Binding-site contacts:
Ligand atom C2 contacts residue ASN644 of chain 1.A at 2.5 Å.
Ligand atom C5 contacts residue SER646 of chain 1.A at 3.6 Å.
Ligand atom C3 contacts residue ASN644 of chain 1.A at 3.8 Å.
Ligand atom C7 contacts residue THR60 of chain 1.A at 4.5 Å.
Ligand atom C7 contacts residue ASN644 of chain 1.A at 3.2 Å.
Ligand atom O4 contacts residue ASN58 of chain 1.A at 3.8 Å.
Ligand atom C6 contacts residue SER646 of chain 1.A at 3.8 Å.
Ligand atom O7 contacts residue ASN644 of chain 1.A at 3.2 Å (h-bond).
Ligand atom C8 contacts residue ASN644 of chain 1.A at 4.3 Å.
Ligand atom C8 contacts residue THR60 of chain 1.A at 3.4 Å.
Ligand atom O3 contacts residue ALA59 of chain 1.A at 4.2 Å.
Ligand atom N2 contacts residue ASN644 of chain 1.A at 2.9 Å (h-bond).
Ligand atom O3 contacts residue ASN58 of chain 1.A at 4.0 Å.
Ligand atom C2 contacts residue ALA59 of chain 1.A at 3.8 Å (hydrophobic).
Ligand atom O3 contacts residue THR60 of chain 1.A at 4.2 Å.
Ligand atom C7 contacts residue ALA59 of chain 1.A at 3.7 Å (hydrophobic).
Ligand atom C5 contacts residue ASN644 of chain 1.A at 3.6 Å.
Ligand atom C1 contacts residue ASN644 of chain 1.A at 1.4 Å.
Ligand atom C3 contacts residue ASN58 of chain 1.A at 4.0 Å.
Ligand atom N2 contacts residue THR60 of chain 1.A at 4.2 Å.
Ligand atom O6 contacts residue SER646 of chain 1.A at 4.3 Å.
Ligand atom C5 contacts residue ALA59 of chain 1.A at 4.4 Å (hydrophobic).
Ligand atom N2 contacts residue ALA59 of chain 1.A at 2.9 Å (h-bond).
Ligand atom C1 contacts residue ALA59 of chain 1.A at 4.1 Å (hydrophobic).
Ligand atom C4 contacts residue ASN644 of chain 1.A at 4.2 Å.
Ligand atom O5 contacts residue SER646 of chain 1.A at 3.6 Å.
Ligand atom C1 contacts residue SER646 of chain 1.A at 3.9 Å.
Ligand atom C6 contacts residue GLY648 of chain 1.A at 4.1 Å.
Ligand atom C8 contacts residue PHE62 of chain 1.A at 4.3 Å (hydrophobic).
Ligand atom C3 contacts residue ALA59 of chain 1.A at 3.8 Å (hydrophobic).
Ligand atom O5 contacts residue ASN644 of chain 1.A at 2.3 Å (h-bond).
Ligand atom C8 contacts residue ALA59 of chain 1.A at 3.7 Å (hydrophobic).
Ligand atom C8 contacts residue THR63 of chain 1.A at 4.5 Å.

The protein below binds the small molecule below.
Small molecule (SMILES): CC(=O)N[C@@H]1[C@@H](O)[C@H](O)[C@@H](CO)O[C@H]1O

Sequence of chain 1.A:
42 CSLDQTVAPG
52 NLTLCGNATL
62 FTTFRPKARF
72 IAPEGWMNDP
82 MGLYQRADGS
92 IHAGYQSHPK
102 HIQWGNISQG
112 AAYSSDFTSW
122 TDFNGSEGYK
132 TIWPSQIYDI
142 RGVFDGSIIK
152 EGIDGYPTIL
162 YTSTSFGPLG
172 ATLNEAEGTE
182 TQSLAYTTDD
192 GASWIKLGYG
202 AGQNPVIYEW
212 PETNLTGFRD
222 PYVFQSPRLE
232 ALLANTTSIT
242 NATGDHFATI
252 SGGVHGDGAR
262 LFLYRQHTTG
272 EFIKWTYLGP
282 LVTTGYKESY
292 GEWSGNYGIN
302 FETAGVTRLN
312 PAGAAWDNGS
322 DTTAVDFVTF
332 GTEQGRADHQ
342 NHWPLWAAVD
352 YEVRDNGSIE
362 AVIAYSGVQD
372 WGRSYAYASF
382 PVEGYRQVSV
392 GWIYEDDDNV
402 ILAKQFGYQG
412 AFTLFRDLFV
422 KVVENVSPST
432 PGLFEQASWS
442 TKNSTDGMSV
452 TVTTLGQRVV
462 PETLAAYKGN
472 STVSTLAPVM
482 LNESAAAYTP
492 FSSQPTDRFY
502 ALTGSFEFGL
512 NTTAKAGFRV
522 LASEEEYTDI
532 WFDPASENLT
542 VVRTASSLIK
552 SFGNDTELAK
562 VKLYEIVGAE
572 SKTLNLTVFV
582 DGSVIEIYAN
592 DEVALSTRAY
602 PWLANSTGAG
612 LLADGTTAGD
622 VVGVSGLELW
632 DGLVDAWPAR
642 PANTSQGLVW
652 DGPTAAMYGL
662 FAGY